This protein binds this small molecule.
Small molecule (SMILES): CC(=O)N[C@@H]1[C@@H](O)[C@H](O)[C@@H](CO)O[C@H]1O

Sequence of chain 1.E:
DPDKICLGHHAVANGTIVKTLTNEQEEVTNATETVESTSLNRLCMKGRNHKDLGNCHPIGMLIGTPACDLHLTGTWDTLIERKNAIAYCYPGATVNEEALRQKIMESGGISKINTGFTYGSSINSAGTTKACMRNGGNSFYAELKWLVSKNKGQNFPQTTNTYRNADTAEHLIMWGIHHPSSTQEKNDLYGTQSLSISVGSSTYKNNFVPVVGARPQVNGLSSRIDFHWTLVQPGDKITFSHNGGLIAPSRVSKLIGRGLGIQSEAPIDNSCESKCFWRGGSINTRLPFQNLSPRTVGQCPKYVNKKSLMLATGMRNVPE

Binding-site contacts:
Ligand atom O6 contacts residue ALA31 of chain 1.E at 3.8 Å.
Ligand atom C6 contacts residue ASN30 of chain 1.E at 3.4 Å.
Ligand atom C3 contacts residue ASN30 of chain 1.E at 3.8 Å.
Ligand atom C1 contacts residue ASN30 of chain 1.E at 1.4 Å.
Ligand atom N2 contacts residue ASN30 of chain 1.E at 3.1 Å (h-bond).
Ligand atom O5 contacts residue ASN30 of chain 1.E at 2.5 Å (h-bond).
Ligand atom O7 contacts residue ASN30 of chain 1.E at 4.4 Å.
Ligand atom C6 contacts residue THR313 of chain 1.E at 3.7 Å.
Ligand atom O6 contacts residue ASN30 of chain 1.E at 3.4 Å (h-bond).
Ligand atom C7 contacts residue ASN30 of chain 1.E at 3.4 Å.
Ligand atom C4 contacts residue ASN30 of chain 1.E at 4.2 Å.
Ligand atom O6 contacts residue THR313 of chain 1.E at 2.7 Å (h-bond).
Ligand atom C5 contacts residue ASN30 of chain 1.E at 3.4 Å.
Ligand atom C2 contacts residue ASN30 of chain 1.E at 2.5 Å.
Ligand atom C8 contacts residue ASN30 of chain 1.E at 3.3 Å.
Ligand atom O6 contacts residue THR32 of chain 1.E at 4.1 Å.